This small molecule binds to this protein.
Small molecule (SMILES): CC(=O)N[C@H]1[C@H](O[C@H]2[C@H](O)[C@@H](NC(C)=O)CO[C@@H]2CO)O[C@H](CO)[C@@H](O[C@@H]2O[C@H](CO)[C@@H](O)[C@H](O)[C@@H]2O)[C@@H]1O

Binding-site contacts:
Ligand atom C3 contacts residue VAL439 of chain 1.E at 3.6 Å (hydrophobic).
Ligand atom C3 contacts residue ASN257 of chain 1.E at 3.9 Å.
Ligand atom N2 contacts residue ASN257 of chain 1.E at 2.9 Å (h-bond).
Ligand atom O6 contacts residue GLU206 of chain 1.E at 2.9 Å (salt-bridge).
Ligand atom O3 contacts residue VAL439 of chain 1.E at 4.4 Å.
Ligand atom C1 contacts residue VAL439 of chain 1.E at 4.3 Å (hydrophobic).
Ligand atom C4 contacts residue ASN257 of chain 1.E at 4.3 Å.
Ligand atom C5 contacts residue NAG1 of chain 1.GA at 4.2 Å.
Ligand atom O3 contacts residue SER440 of chain 1.E at 4.3 Å.
Ligand atom O4 contacts residue VAL439 of chain 1.E at 4.3 Å.
Ligand atom C7 contacts residue VAL249 of chain 1.E at 4.5 Å (hydrophobic).
Ligand atom O3 contacts residue CYS372 of chain 1.E at 4.3 Å.
Ligand atom C2 contacts residue ASN257 of chain 1.E at 2.5 Å.
Ligand atom C5 contacts residue GLU206 of chain 1.E at 4.0 Å.
Ligand atom C8 contacts residue ASN257 of chain 1.E at 4.2 Å.
Ligand atom C5 contacts residue VAL439 of chain 1.E at 4.1 Å (hydrophobic).
Ligand atom O7 contacts residue ASN257 of chain 1.E at 3.1 Å (h-bond).
Ligand atom O7 contacts residue VAL249 of chain 1.E at 3.7 Å.
Ligand atom C7 contacts residue ASN257 of chain 1.E at 3.2 Å.
Ligand atom C4 contacts residue VAL439 of chain 1.E at 4.2 Å (hydrophobic).
Ligand atom C1 contacts residue ASN257 of chain 1.E at 1.5 Å.
Ligand atom C1 contacts residue NAG1 of chain 1.GA at 3.5 Å.
Ligand atom O7 contacts residue PRO207 of chain 1.E at 4.0 Å.
Ligand atom O5 contacts residue NAG1 of chain 1.GA at 3.3 Å.
Ligand atom C1 contacts residue SER440 of chain 1.E at 4.5 Å.
Ligand atom O5 contacts residue ASN257 of chain 1.E at 2.5 Å (h-bond).
Ligand atom C3 contacts residue SER440 of chain 1.E at 4.1 Å.
Ligand atom C2 contacts residue VAL439 of chain 1.E at 4.4 Å (hydrophobic).
Ligand atom C7 contacts residue SER440 of chain 1.E at 3.6 Å.
Ligand atom C8 contacts residue SER440 of chain 1.E at 3.4 Å.
Ligand atom N2 contacts residue SER440 of chain 1.E at 3.0 Å (h-bond).
Ligand atom C8 contacts residue VAL249 of chain 1.E at 3.9 Å (hydrophobic).
Ligand atom C2 contacts residue SER440 of chain 1.E at 4.0 Å.
Ligand atom C6 contacts residue GLU206 of chain 1.E at 3.7 Å.
Ligand atom C8 contacts residue LEU256 of chain 1.E at 3.6 Å (hydrophobic).
Ligand atom C5 contacts residue ASN257 of chain 1.E at 3.8 Å.
Ligand atom O6 contacts residue NAG1 of chain 1.GA at 3.8 Å.

Sequence of chain 1.E:
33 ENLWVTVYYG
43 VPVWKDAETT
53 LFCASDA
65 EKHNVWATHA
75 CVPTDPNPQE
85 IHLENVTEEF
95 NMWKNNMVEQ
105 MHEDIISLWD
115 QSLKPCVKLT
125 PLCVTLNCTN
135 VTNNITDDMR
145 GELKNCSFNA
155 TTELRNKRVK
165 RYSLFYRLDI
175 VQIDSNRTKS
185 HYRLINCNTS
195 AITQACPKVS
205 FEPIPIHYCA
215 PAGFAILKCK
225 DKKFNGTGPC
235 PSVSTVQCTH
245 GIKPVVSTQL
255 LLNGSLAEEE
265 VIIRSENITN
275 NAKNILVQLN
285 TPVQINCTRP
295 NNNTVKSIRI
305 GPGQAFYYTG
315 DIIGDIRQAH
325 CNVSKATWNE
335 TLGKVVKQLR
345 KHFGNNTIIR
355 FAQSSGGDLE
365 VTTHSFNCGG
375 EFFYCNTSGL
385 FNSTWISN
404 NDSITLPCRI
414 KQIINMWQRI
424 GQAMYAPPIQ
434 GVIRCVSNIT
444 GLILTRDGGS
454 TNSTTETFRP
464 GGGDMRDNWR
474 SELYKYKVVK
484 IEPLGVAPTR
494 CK